Binding-site contacts:
Ligand atom O5 contacts residue TRP59 of chain 1.A at 2.4 Å.
Ligand atom O2 contacts residue SER57 of chain 1.A at 4.1 Å.
Ligand atom C4 contacts residue TRP59 of chain 1.A at 4.2 Å (hydrophobic).
Ligand atom O4 contacts residue TRP59 of chain 1.A at 4.5 Å.
Ligand atom O3 contacts residue THR58 of chain 1.A at 4.0 Å.
Ligand atom O2 contacts residue THR58 of chain 1.A at 3.1 Å.
Ligand atom C2 contacts residue TRP59 of chain 1.A at 2.5 Å (hydrophobic).
Ligand atom C5 contacts residue TRP59 of chain 1.A at 3.7 Å (hydrophobic).
Ligand atom O2 contacts residue TRP59 of chain 1.A at 2.6 Å (h-bond).
Ligand atom C6 contacts residue TRP59 of chain 1.A at 4.5 Å (hydrophobic).
Ligand atom C3 contacts residue TRP59 of chain 1.A at 3.8 Å (hydrophobic).
Ligand atom C1 contacts residue TRP59 of chain 1.A at 1.5 Å (hydrophobic).

Sequence of chain 1.A:
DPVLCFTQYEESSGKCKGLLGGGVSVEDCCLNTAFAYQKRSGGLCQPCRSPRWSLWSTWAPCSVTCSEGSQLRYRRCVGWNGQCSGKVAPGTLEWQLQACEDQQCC

The small molecule below binds the protein below.
Small molecule (SMILES): OC[C@H]1O[C@H](O)[C@@H](O)[C@@H](O)[C@@H]1O